A small-molecule ligand and the protein it binds are described below.
Small molecule (SMILES): CC(=O)N[C@H](C(=O)N[C@@H](CO)C(=O)N[C@@H](Cc1ccccc1)C(=O)N[C@@H](C)C(=O)N[C@@H](CCC(=O)O)C(=O)N[C@@H](Cc1ccc(O)cc1)C(=O)N[C@@H](CC1=CN=C2C=CC=CC12)C(=O)N[C@H]1CCCCNC(=S)SC[C@@H](C(N)=O)NC(=O)[C@H](CO)NC(=O)[C@H](CC(C)C)NC(=O)[C@H](CC(C)C)NC1=O)[C@@H](C)O

Binding-site contacts:
Ligand atom CZ3 contacts residue ILE37 of chain 1.U at 3.9 Å (hydrophobic).
Ligand atom CD1 contacts residue VAL69 of chain 1.U at 3.5 Å (hydrophobic).
Ligand atom CD1 contacts residue LYS70 of chain 1.U at 3.9 Å.
Ligand atom CB contacts residue LEU30 of chain 1.U at 3.9 Å (hydrophobic).
Ligand atom CE2 contacts residue VAL69 of chain 1.U at 3.9 Å (hydrophobic).
Ligand atom N contacts residue GLN48 of chain 1.U at 3.1 Å (h-bond).
Ligand atom CE2 contacts residue ILE37 of chain 1.U at 3.6 Å (hydrophobic).
Ligand atom CE2 contacts residue LEU30 of chain 1.U at 3.3 Å (hydrophobic).
Ligand atom CZ contacts residue ILE37 of chain 1.U at 3.7 Å (hydrophobic).
Ligand atom CE1 contacts residue LYS70 of chain 1.U at 3.5 Å.
Ligand atom CE2 contacts residue GLY34 of chain 1.U at 3.4 Å.
Ligand atom CD1 contacts residue GLY34 of chain 1.U at 3.8 Å.
Ligand atom CD1 contacts residue LYS70 of chain 1.U at 3.9 Å.
Ligand atom CB contacts residue TYR43 of chain 1.U at 3.8 Å (hydrophobic).
Ligand atom CD2 contacts residue TYR76 of chain 1.U at 3.7 Å (hydrophobic).
Ligand atom CD2 contacts residue LEU30 of chain 1.U at 4.0 Å (hydrophobic).
Ligand atom CD2 contacts residue TYR43 of chain 1.U at 3.6 Å (hydrophobic).
Ligand atom O contacts residue GLN48 of chain 1.U at 3.5 Å.
Ligand atom CG contacts residue HIS72 of chain 1.U at 3.5 Å.
Ligand atom CE2 contacts residue HIS49 of chain 1.U at 3.8 Å.
Ligand atom CD1 contacts residue HIS72 of chain 1.U at 3.5 Å.
Ligand atom CE2 contacts residue VAL51 of chain 1.U at 3.7 Å (hydrophobic).
Ligand atom CZ2 contacts residue LEU30 of chain 1.U at 3.4 Å (hydrophobic).
Ligand atom CA contacts residue HIS72 of chain 1.U at 3.7 Å.
Ligand atom CH2 contacts residue ILE75 of chain 1.U at 3.9 Å (hydrophobic).
Ligand atom CB contacts residue HIS72 of chain 1.U at 3.7 Å.
Ligand atom CE3 contacts residue VAL69 of chain 1.U at 3.8 Å (hydrophobic).
Ligand atom CZ2 contacts residue GLY34 of chain 1.U at 3.4 Å.
Ligand atom NE1 contacts residue LEU30 of chain 1.U at 2.6 Å (h-bond).
Ligand atom CD1 contacts residue LEU30 of chain 1.U at 3.8 Å (hydrophobic).
Ligand atom CA contacts residue GLN48 of chain 1.U at 3.4 Å.
Ligand atom NE1 contacts residue GLY34 of chain 1.U at 3.4 Å.
Ligand atom CG contacts residue TYR43 of chain 1.U at 3.9 Å (hydrophobic).
Ligand atom C contacts residue GLN48 of chain 1.U at 3.8 Å.
Ligand atom O contacts residue LYS27 of chain 1.U at 3.2 Å.
Ligand atom CD1 contacts residue MET38 of chain 1.U at 4.0 Å (hydrophobic).
Ligand atom CD1 contacts residue ILE75 of chain 1.U at 3.3 Å (hydrophobic).
Ligand atom CH2 contacts residue LEU33 of chain 1.U at 3.4 Å (hydrophobic).
Ligand atom CD2 contacts residue VAL69 of chain 1.U at 3.9 Å (hydrophobic).
Ligand atom CZ2 contacts residue LEU33 of chain 1.U at 3.7 Å (hydrophobic).

Sequence of chain 1.U:
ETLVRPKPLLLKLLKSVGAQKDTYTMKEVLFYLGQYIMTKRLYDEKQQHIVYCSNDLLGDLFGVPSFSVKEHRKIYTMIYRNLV